A small-molecule ligand and the protein it binds are described below.
Small molecule (SMILES): O=C1N=Cc2ccc3c(-c4cccc(O)c4)c[nH]c3c21

Sequence of chain 1.A:
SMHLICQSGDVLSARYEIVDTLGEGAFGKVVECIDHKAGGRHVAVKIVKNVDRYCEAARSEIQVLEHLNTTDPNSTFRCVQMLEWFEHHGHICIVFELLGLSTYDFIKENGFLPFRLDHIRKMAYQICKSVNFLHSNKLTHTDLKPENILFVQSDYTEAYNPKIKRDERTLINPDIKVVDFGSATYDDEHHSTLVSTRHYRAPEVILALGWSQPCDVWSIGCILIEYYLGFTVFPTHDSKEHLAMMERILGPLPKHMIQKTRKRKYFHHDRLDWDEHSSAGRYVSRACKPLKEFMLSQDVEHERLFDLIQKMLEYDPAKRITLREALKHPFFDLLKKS

Binding-site contacts:
Ligand atom N contacts residue LEU22 of chain 1.A at 3.7 Å.
Ligand atom C11 contacts residue VAL30 of chain 1.A at 3.8 Å (hydrophobic).
Ligand atom C3 contacts residue VAL30 of chain 1.A at 3.8 Å (hydrophobic).
Ligand atom N contacts residue LEU150 of chain 1.A at 3.5 Å.
Ligand atom C contacts residue ALA44 of chain 1.A at 4.0 Å (hydrophobic).
Ligand atom C15 contacts residue GLY23 of chain 1.A at 3.8 Å.
Ligand atom O contacts residue ALA44 of chain 1.A at 3.7 Å.
Ligand atom N1 contacts residue ALA44 of chain 1.A at 3.5 Å.
Ligand atom C8 contacts residue LEU150 of chain 1.A at 3.5 Å (hydrophobic).
Ligand atom C12 contacts residue GLY23 of chain 1.A at 4.0 Å.
Ligand atom C11 contacts residue GLY23 of chain 1.A at 4.0 Å.
Ligand atom C15 contacts residue LEU22 of chain 1.A at 3.9 Å (hydrophobic).
Ligand atom C7 contacts residue VAL30 of chain 1.A at 3.9 Å (hydrophobic).
Ligand atom C12 contacts residue PHE27 of chain 1.A at 4.0 Å (hydrophobic).
Ligand atom C9 contacts residue LEU99 of chain 1.A at 3.6 Å (hydrophobic).
Ligand atom C13 contacts residue GLY23 of chain 1.A at 3.9 Å.
Ligand atom C10 contacts residue GLY23 of chain 1.A at 3.9 Å.
Ligand atom C9 contacts residue GLU97 of chain 1.A at 3.9 Å.
Ligand atom C15 contacts residue ASP105 of chain 1.A at 3.8 Å.
Ligand atom C contacts residue GLU97 of chain 1.A at 3.9 Å.
Ligand atom C14 contacts residue GLY23 of chain 1.A at 3.9 Å.
Ligand atom N1 contacts residue PHE96 of chain 1.A at 4.0 Å.
Ligand atom C7 contacts residue LEU150 of chain 1.A at 3.3 Å (hydrophobic).
Ligand atom C4 contacts residue LEU150 of chain 1.A at 3.7 Å (hydrophobic).
Ligand atom C8 contacts residue ALA44 of chain 1.A at 4.0 Å (hydrophobic).
Ligand atom C4 contacts residue VAL30 of chain 1.A at 4.0 Å (hydrophobic).
Ligand atom C6 contacts residue LEU150 of chain 1.A at 3.9 Å (hydrophobic).
Ligand atom C14 contacts residue ASP105 of chain 1.A at 3.7 Å.
Ligand atom C13 contacts residue GLU24 of chain 1.A at 3.9 Å.
Ligand atom C contacts residue PHE96 of chain 1.A at 3.6 Å (hydrophobic).
Ligand atom C12 contacts residue GLU24 of chain 1.A at 3.9 Å.
Ligand atom O contacts residue LEU99 of chain 1.A at 2.8 Å (h-bond).
Ligand atom O contacts residue GLU97 of chain 1.A at 4.0 Å.
Ligand atom C9 contacts residue ALA44 of chain 1.A at 3.5 Å (hydrophobic).
Ligand atom C9 contacts residue LEU150 of chain 1.A at 3.9 Å (hydrophobic).
Ligand atom C6 contacts residue LEU22 of chain 1.A at 3.7 Å (hydrophobic).
Ligand atom N1 contacts residue GLU97 of chain 1.A at 2.9 Å (salt-bridge).
Ligand atom O contacts residue LEU98 of chain 1.A at 3.8 Å.
Ligand atom N1 contacts residue LEU99 of chain 1.A at 3.9 Å.
Ligand atom O1 contacts residue ASP105 of chain 1.A at 2.7 Å (salt-bridge).